Sequence of chain 8.C:
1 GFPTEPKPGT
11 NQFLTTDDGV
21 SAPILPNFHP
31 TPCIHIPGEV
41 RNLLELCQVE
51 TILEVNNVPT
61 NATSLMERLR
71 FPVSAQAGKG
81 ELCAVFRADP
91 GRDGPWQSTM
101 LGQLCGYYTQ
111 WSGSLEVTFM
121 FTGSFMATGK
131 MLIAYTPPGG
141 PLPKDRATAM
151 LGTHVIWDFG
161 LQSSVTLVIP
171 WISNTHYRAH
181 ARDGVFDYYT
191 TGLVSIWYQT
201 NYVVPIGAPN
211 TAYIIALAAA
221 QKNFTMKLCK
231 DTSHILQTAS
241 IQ

Sequence of chain 7.A:
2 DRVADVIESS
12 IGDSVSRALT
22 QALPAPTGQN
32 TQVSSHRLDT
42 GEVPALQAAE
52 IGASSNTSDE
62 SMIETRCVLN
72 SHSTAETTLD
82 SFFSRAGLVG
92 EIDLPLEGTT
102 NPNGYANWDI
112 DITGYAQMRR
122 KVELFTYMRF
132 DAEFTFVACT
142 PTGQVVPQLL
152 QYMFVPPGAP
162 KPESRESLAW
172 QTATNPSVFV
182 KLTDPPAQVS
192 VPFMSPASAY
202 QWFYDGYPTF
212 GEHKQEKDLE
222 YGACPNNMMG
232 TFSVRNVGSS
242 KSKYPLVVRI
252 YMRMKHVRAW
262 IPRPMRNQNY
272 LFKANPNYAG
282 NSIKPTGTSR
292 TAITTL

Binding-site contacts:
Ligand atom C2C contacts residue VAL192 of chain 7.A at 3.7 Å (hydrophobic).
Ligand atom O1A contacts residue ASN228 of chain 7.A at 3.7 Å.
Ligand atom N3A contacts residue ASP112 of chain 7.A at 2.5 Å (salt-bridge).
Ligand atom C2C contacts residue PHE155 of chain 7.A at 3.9 Å (hydrophobic).
Ligand atom C6C contacts residue TYR201 of chain 7.A at 3.9 Å (hydrophobic).
Ligand atom C2B contacts residue TRP203 of chain 7.A at 4.0 Å (hydrophobic).
Ligand atom C2A contacts residue TRP203 of chain 7.A at 3.6 Å (hydrophobic).
Ligand atom N3A contacts residue THR114 of chain 7.A at 4.0 Å.
Ligand atom C5 contacts residue PHE233 of chain 7.A at 4.0 Å (hydrophobic).
Ligand atom C5C contacts residue PHE135 of chain 7.A at 3.5 Å (hydrophobic).
Ligand atom C3B contacts residue TRP203 of chain 7.A at 3.1 Å (hydrophobic).
Ligand atom C2A contacts residue ASP112 of chain 7.A at 3.8 Å.
Ligand atom C3B contacts residue ASN228 of chain 7.A at 4.0 Å.
Ligand atom C31 contacts residue VAL179 of chain 7.A at 3.3 Å (hydrophobic).
Ligand atom C3C contacts residue PHE135 of chain 7.A at 3.8 Å (hydrophobic).
Ligand atom O1 contacts residue PHE233 of chain 7.A at 3.1 Å.
Ligand atom N3A contacts residue ILE113 of chain 7.A at 3.8 Å.
Ligand atom C31 contacts residue ILE24 of chain 7.C at 3.6 Å (hydrophobic).
Ligand atom C4 contacts residue ILE24 of chain 7.C at 4.0 Å (hydrophobic).
Ligand atom C4A contacts residue THR114 of chain 7.A at 3.5 Å.
Ligand atom C4B contacts residue TRP203 of chain 7.A at 3.5 Å (hydrophobic).
Ligand atom C6B contacts residue ILE113 of chain 7.A at 4.0 Å (hydrophobic).
Ligand atom O1A contacts residue TRP203 of chain 7.A at 3.3 Å.
Ligand atom C4B contacts residue ILE113 of chain 7.A at 4.0 Å (hydrophobic).
Ligand atom O1 contacts residue PHE155 of chain 7.A at 3.4 Å.
Ligand atom C4C contacts residue PHE135 of chain 7.A at 3.8 Å (hydrophobic).
Ligand atom C5B contacts residue ILE113 of chain 7.A at 3.5 Å (hydrophobic).
Ligand atom C5 contacts residue PHE155 of chain 7.A at 3.9 Å (hydrophobic).
Ligand atom C4C contacts residue VAL192 of chain 7.A at 3.5 Å (hydrophobic).
Ligand atom C2B contacts residue TYR201 of chain 7.A at 3.5 Å (hydrophobic).
Ligand atom C5A contacts residue ASP112 of chain 7.A at 4.0 Å.
Ligand atom C4A contacts residue ASP112 of chain 7.A at 2.6 Å.
Ligand atom C5B contacts residue ILE111 of chain 7.A at 3.9 Å (hydrophobic).
Ligand atom N2 contacts residue PHE233 of chain 7.A at 3.7 Å.
Ligand atom N2 contacts residue PHE155 of chain 7.A at 3.5 Å.
Ligand atom C5A contacts residue ASN228 of chain 7.A at 4.0 Å.
Ligand atom O1B contacts residue TYR201 of chain 7.A at 3.4 Å.
Ligand atom C31 contacts residue PRO177 of chain 7.A at 3.9 Å (hydrophobic).
Ligand atom C5B contacts residue ASP112 of chain 7.A at 4.0 Å.
Ligand atom C5C contacts residue ILE111 of chain 7.A at 3.8 Å (hydrophobic).

Sequence of chain 7.C:
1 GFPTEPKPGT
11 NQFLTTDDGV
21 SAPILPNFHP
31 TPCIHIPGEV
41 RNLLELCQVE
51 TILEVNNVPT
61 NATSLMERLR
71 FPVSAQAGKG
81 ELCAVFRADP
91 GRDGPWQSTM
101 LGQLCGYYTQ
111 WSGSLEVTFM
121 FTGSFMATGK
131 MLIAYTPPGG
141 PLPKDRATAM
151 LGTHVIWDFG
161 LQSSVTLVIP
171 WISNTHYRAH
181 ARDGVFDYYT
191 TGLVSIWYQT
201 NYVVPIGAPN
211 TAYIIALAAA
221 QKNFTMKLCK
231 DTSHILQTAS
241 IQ

The small molecule below binds the protein below.
Small molecule (SMILES): Cc1cc(CCCCCCCOc2ccc(C3=NCCO3)cc2)on1